Binding-site contacts:
Ligand atom C5 contacts residue GLU86 of chain 1.B at 3.9 Å.
Ligand atom C3 contacts residue TRP95 of chain 1.A at 3.9 Å (hydrophobic).
Ligand atom C16 contacts residue GLN97 of chain 1.B at 3.5 Å.
Ligand atom O9 contacts residue MET103 of chain 1.A at 3.3 Å.
Ligand atom S12 contacts residue GLU86 of chain 1.A at 3.1 Å (salt-bridge).
Ligand atom N1 contacts residue ARG102 of chain 1.B at 3.2 Å (salt-bridge).
Ligand atom O14 contacts residue GLU86 of chain 1.A at 3.4 Å (salt-bridge).
Ligand atom C6 contacts residue TRP95 of chain 1.A at 3.9 Å (hydrophobic).
Ligand atom O14 contacts residue ARG102 of chain 1.B at 2.9 Å.
Ligand atom O9 contacts residue ARG102 of chain 1.A at 3.5 Å.
Ligand atom C20 contacts residue ARG102 of chain 1.B at 2.9 Å.
Ligand atom C4 contacts residue TRP95 of chain 1.A at 3.6 Å (hydrophobic).
Ligand atom C2 contacts residue GLU86 of chain 1.A at 3.6 Å.
Ligand atom C19 contacts residue ARG102 of chain 1.B at 3.5 Å.
Ligand atom S12 contacts residue ARG102 of chain 1.B at 3.6 Å.
Ligand atom C5 contacts residue TRP95 of chain 1.A at 3.6 Å (hydrophobic).
Ligand atom C2 contacts residue TRP95 of chain 1.B at 3.8 Å (hydrophobic).
Ligand atom O9 contacts residue GLU86 of chain 1.B at 2.5 Å (salt-bridge).
Ligand atom C3 contacts residue TRP95 of chain 1.B at 3.5 Å (hydrophobic).
Ligand atom C26 contacts residue ARG102 of chain 1.B at 3.3 Å.
Ligand atom C1 contacts residue GLU86 of chain 1.A at 3.6 Å.
Ligand atom O13 contacts residue GLU86 of chain 1.A at 2.3 Å (salt-bridge).
Ligand atom C15 contacts residue ARG102 of chain 1.B at 3.2 Å.
Ligand atom N1 contacts residue GLU86 of chain 1.A at 3.3 Å (salt-bridge).
Ligand atom C2 contacts residue ARG102 of chain 1.B at 3.7 Å.
Ligand atom C7 contacts residue ARG102 of chain 1.A at 3.4 Å.
Ligand atom C7 contacts residue GLU86 of chain 1.B at 2.9 Å.
Ligand atom C21 contacts residue GLN97 of chain 1.B at 3.0 Å.
Ligand atom C6 contacts residue GLU86 of chain 1.B at 3.5 Å.
Ligand atom O14 contacts residue MET103 of chain 1.B at 3.8 Å.
Ligand atom C1 contacts residue ARG102 of chain 1.B at 3.8 Å.
Ligand atom O8 contacts residue GLU86 of chain 1.B at 3.6 Å.
Ligand atom O13 contacts residue ARG102 of chain 1.A at 3.9 Å.
Ligand atom C17 contacts residue GLN97 of chain 1.B at 3.5 Å.
Ligand atom O8 contacts residue ARG102 of chain 1.A at 3.0 Å (salt-bridge).
Ligand atom C2 contacts residue MET103 of chain 1.B at 3.9 Å (hydrophobic).
Ligand atom C4 contacts residue TRP95 of chain 1.B at 3.6 Å (hydrophobic).
Ligand atom N1 contacts residue ARG102 of chain 1.A at 3.7 Å.
Ligand atom O8 contacts residue ARG102 of chain 1.B at 3.9 Å.
Ligand atom C5 contacts residue TRP95 of chain 1.B at 3.9 Å (hydrophobic).

Sequence of chain 1.A:
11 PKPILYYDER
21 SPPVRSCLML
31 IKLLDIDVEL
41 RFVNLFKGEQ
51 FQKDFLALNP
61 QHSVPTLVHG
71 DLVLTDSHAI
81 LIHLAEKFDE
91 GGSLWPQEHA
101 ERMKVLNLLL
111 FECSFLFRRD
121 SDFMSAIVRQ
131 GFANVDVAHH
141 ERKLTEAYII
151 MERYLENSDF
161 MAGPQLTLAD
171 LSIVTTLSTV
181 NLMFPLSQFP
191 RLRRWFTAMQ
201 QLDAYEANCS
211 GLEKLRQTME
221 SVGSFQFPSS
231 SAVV

A small-molecule ligand and the protein it binds are described below.
Small molecule (SMILES): Cc1ccc(C(C)(C)C)cc1S(=O)(=O)Nc1ccccc1C(=O)O

Sequence of chain 1.B:
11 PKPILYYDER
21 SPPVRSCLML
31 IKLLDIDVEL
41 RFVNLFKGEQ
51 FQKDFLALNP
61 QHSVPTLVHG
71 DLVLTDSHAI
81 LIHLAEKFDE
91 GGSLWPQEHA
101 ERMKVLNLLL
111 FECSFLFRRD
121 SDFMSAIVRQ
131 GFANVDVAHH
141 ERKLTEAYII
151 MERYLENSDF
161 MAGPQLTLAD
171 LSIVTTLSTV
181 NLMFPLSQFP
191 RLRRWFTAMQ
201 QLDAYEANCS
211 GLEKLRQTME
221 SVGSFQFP